Sequence of chain 1.B:
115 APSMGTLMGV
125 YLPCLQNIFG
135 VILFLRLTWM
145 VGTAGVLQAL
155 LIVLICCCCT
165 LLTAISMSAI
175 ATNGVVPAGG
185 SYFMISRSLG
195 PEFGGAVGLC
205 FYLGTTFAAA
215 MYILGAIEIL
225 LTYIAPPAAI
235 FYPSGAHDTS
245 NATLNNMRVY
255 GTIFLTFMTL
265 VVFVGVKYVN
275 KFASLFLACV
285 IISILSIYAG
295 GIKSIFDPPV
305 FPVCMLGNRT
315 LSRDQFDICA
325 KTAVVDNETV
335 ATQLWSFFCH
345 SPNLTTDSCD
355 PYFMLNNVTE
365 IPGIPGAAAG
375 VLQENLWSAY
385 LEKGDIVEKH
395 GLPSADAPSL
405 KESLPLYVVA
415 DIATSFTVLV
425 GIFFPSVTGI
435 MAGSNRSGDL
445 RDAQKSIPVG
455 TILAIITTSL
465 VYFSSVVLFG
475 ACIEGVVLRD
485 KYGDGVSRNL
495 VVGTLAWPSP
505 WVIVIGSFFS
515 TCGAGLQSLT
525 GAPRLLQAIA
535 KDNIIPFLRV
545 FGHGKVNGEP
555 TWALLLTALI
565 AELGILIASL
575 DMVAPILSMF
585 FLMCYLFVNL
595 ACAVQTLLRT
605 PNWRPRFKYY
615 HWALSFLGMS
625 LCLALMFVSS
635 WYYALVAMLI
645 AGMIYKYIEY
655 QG

Binding-site contacts:
Ligand atom C3 contacts residue ASN361 of chain 1.B at 3.8 Å.
Ligand atom C4 contacts residue ASN361 of chain 1.B at 4.2 Å.
Ligand atom C8 contacts residue THR363 of chain 1.B at 4.3 Å.
Ligand atom O5 contacts residue ASN361 of chain 1.B at 2.4 Å (h-bond).
Ligand atom C7 contacts residue ASN361 of chain 1.B at 4.1 Å.
Ligand atom C5 contacts residue ASN361 of chain 1.B at 3.7 Å.
Ligand atom C1 contacts residue ASN361 of chain 1.B at 1.4 Å.
Ligand atom C2 contacts residue ASN361 of chain 1.B at 2.4 Å.
Ligand atom N2 contacts residue ASN361 of chain 1.B at 2.9 Å (h-bond).

The protein below binds the small molecule below.
Small molecule (SMILES): CC(=O)N[C@H]1[C@H](O[C@H]2[C@H](O)[C@@H](NC(C)=O)CO[C@@H]2CO)O[C@H](CO)[C@@H](O)[C@@H]1O